Binding-site contacts:
Ligand atom C2 contacts residue ASN167 of chain 3.A at 2.3 Å.
Ligand atom C5 contacts residue ASN167 of chain 3.A at 3.5 Å.
Ligand atom C3 contacts residue ASN167 of chain 3.A at 3.6 Å.
Ligand atom C7 contacts residue ASN167 of chain 3.A at 3.5 Å.
Ligand atom C4 contacts residue ASN167 of chain 3.A at 4.0 Å.
Ligand atom C6 contacts residue THR240 of chain 3.A at 4.5 Å.
Ligand atom N2 contacts residue THR169 of chain 3.A at 4.4 Å.
Ligand atom C1 contacts residue ASN167 of chain 3.A at 1.4 Å.
Ligand atom O5 contacts residue ASN167 of chain 3.A at 2.2 Å (h-bond).
Ligand atom C1 contacts residue THR240 of chain 3.A at 4.0 Å.
Ligand atom O7 contacts residue THR169 of chain 3.A at 3.7 Å.
Ligand atom C8 contacts residue THR169 of chain 3.A at 3.6 Å.
Ligand atom O5 contacts residue THR240 of chain 3.A at 3.4 Å (h-bond).
Ligand atom O7 contacts residue ASN167 of chain 3.A at 3.5 Å (h-bond).
Ligand atom N2 contacts residue ASN167 of chain 3.A at 3.0 Å (h-bond).
Ligand atom C7 contacts residue THR169 of chain 3.A at 3.7 Å.

Sequence of chain 3.A:
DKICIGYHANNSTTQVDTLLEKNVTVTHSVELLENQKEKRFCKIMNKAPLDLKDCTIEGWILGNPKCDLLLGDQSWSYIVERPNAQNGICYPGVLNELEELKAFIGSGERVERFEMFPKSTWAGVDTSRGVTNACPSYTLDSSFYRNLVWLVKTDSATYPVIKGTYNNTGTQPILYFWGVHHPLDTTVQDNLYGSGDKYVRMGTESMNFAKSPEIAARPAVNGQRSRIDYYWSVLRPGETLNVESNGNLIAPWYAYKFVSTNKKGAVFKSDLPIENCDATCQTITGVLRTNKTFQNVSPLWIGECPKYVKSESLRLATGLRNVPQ

This protein binds this small molecule.
Small molecule (SMILES): CC(=O)N[C@@H]1[C@@H](O)[C@H](O)[C@@H](CO)O[C@H]1O